Sequence of chain 2.A:
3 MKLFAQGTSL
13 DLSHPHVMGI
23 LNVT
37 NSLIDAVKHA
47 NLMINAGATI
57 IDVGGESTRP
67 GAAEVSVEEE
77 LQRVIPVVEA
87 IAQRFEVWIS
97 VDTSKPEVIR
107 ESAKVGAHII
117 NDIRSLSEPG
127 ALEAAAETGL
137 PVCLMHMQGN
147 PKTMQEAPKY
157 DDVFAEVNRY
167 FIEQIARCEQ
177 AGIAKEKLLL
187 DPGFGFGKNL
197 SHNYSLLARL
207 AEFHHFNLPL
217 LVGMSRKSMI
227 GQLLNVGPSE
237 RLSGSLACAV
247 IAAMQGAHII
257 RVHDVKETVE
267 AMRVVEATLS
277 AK

A small-molecule ligand and the protein it binds are described below.
Small molecule (SMILES): Cn1c(SCC(=O)O)nc2c(=O)[nH]c(N)nc21

Binding-site contacts:
Ligand atom C1 contacts residue LYS223 of chain 2.A at 3.9 Å.
Ligand atom N11 contacts residue ARG257 of chain 2.A at 3.3 Å.
Ligand atom C4 contacts residue MET141 of chain 2.A at 3.8 Å (hydrophobic).
Ligand atom O14 contacts residue ARG257 of chain 2.A at 2.7 Å (salt-bridge).
Ligand atom C5 contacts residue ASP187 of chain 2.A at 3.3 Å.
Ligand atom C4 contacts residue LYS223 of chain 2.A at 3.8 Å.
Ligand atom O16 contacts residue LYS223 of chain 2.A at 3.4 Å.
Ligand atom C6 contacts residue ARG257 of chain 2.A at 3.7 Å.
Ligand atom N9 contacts residue PHE192 of chain 2.A at 3.4 Å.
Ligand atom N13 contacts residue CYS139 of chain 2.A at 3.8 Å.
Ligand atom O15 contacts residue GLY219 of chain 2.A at 3.1 Å (h-bond).
Ligand atom O15 contacts residue LYS223 of chain 2.A at 3.0 Å (salt-bridge).
Ligand atom C7 contacts residue ARG257 of chain 2.A at 3.3 Å.
Ligand atom N11 contacts residue ILE119 of chain 2.A at 3.9 Å.
Ligand atom O15 contacts residue ASP187 of chain 2.A at 4.0 Å.
Ligand atom N12 contacts residue ASP187 of chain 2.A at 2.7 Å (salt-bridge).
Ligand atom C7 contacts residue ASP98 of chain 2.A at 3.4 Å.
Ligand atom C7 contacts residue ILE119 of chain 2.A at 3.7 Å (hydrophobic).
Ligand atom N13 contacts residue ASN117 of chain 2.A at 2.8 Å (h-bond).
Ligand atom C4 contacts residue PHE192 of chain 2.A at 3.9 Å (hydrophobic).
Ligand atom C3 contacts residue PHE192 of chain 2.A at 3.7 Å (hydrophobic).
Ligand atom N9 contacts residue LYS223 of chain 2.A at 3.4 Å (salt-bridge).
Ligand atom C8 contacts residue THR64 of chain 2.A at 3.2 Å.
Ligand atom S17 contacts residue THR64 of chain 2.A at 3.0 Å (h-bond).
Ligand atom N9 contacts residue ARG257 of chain 2.A at 3.4 Å (salt-bridge).
Ligand atom C3 contacts residue ARG257 of chain 2.A at 3.3 Å.
Ligand atom C5 contacts residue MET141 of chain 2.A at 3.6 Å (hydrophobic).
Ligand atom C4 contacts residue ASP187 of chain 2.A at 3.8 Å.
Ligand atom C5 contacts residue ASN117 of chain 2.A at 3.6 Å.
Ligand atom C2 contacts residue ARG257 of chain 2.A at 3.6 Å.
Ligand atom N12 contacts residue MET141 of chain 2.A at 3.5 Å (h-bond).
Ligand atom N10 contacts residue ASN117 of chain 2.A at 3.1 Å (h-bond).
Ligand atom S17 contacts residue ARG257 of chain 2.A at 3.6 Å (salt-bridge).
Ligand atom C1 contacts residue ARG257 of chain 2.A at 3.9 Å.
Ligand atom C6 contacts residue LYS223 of chain 2.A at 3.8 Å.
Ligand atom C1 contacts residue PHE192 of chain 2.A at 3.6 Å (hydrophobic).
Ligand atom N13 contacts residue ASP187 of chain 2.A at 2.8 Å (salt-bridge).
Ligand atom N10 contacts residue ARG257 of chain 2.A at 3.9 Å.
Ligand atom O15 contacts residue PHE192 of chain 2.A at 4.0 Å.
Ligand atom N13 contacts residue LEU217 of chain 2.A at 3.6 Å.